This protein binds this small molecule.
Small molecule (SMILES): COc1ccc(-c2nc([C@@H](C)Sc3nc(N)cc(N)n3)c(C)s2)cc1OCCNS(C)(=O)=O

Sequence of chain 1.B:
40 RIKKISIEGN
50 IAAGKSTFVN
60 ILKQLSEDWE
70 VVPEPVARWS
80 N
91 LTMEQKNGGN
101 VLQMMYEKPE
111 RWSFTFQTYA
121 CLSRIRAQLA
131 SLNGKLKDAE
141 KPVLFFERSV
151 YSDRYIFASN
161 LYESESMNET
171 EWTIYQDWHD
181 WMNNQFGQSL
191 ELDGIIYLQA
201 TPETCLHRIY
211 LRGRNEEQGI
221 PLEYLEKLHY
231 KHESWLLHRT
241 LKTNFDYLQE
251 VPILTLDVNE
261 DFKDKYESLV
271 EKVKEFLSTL

Binding-site contacts:
Ligand atom CAM contacts residue SER164 of chain 1.B at 3.7 Å.
Ligand atom SAU contacts residue PHE116 of chain 1.B at 3.5 Å.
Ligand atom NAE contacts residue GLN117 of chain 1.B at 3.2 Å (h-bond).
Ligand atom OAS contacts residue PRO109 of chain 1.B at 3.2 Å.
Ligand atom CAB contacts residue TYR106 of chain 1.B at 3.9 Å (hydrophobic).
Ligand atom OAH contacts residue TYR224 of chain 1.B at 3.2 Å.
Ligand atom SAU contacts residue GLN117 of chain 1.B at 3.7 Å.
Ligand atom NAQ contacts residue TYR224 of chain 1.B at 3.1 Å (h-bond).
Ligand atom NAF contacts residue ARG148 of chain 1.B at 3.4 Å (salt-bridge).
Ligand atom CAD contacts residue PRO221 of chain 1.B at 3.8 Å (hydrophobic).
Ligand atom CBF contacts residue TYR224 of chain 1.B at 4.0 Å (hydrophobic).
Ligand atom NAE contacts residue ASP153 of chain 1.B at 3.1 Å (salt-bridge).
Ligand atom NAE contacts residue PHE157 of chain 1.B at 3.8 Å.
Ligand atom CAC contacts residue TYR224 of chain 1.B at 3.1 Å (hydrophobic).
Ligand atom C5 contacts residue PHE157 of chain 1.B at 3.8 Å (hydrophobic).
Ligand atom CAD contacts residue TYR224 of chain 1.B at 3.8 Å (hydrophobic).
Ligand atom OAG contacts residue PRO221 of chain 1.B at 4.0 Å.
Ligand atom C6 contacts residue GLN117 of chain 1.B at 3.5 Å.
Ligand atom CAB contacts residue LEU102 of chain 1.B at 3.5 Å (hydrophobic).
Ligand atom SAV contacts residue TYR106 of chain 1.B at 3.5 Å.
Ligand atom CAI contacts residue MET105 of chain 1.B at 3.9 Å (hydrophobic).
Ligand atom CAJ contacts residue MET105 of chain 1.B at 4.0 Å (hydrophobic).
Ligand atom C5 contacts residue GLU73 of chain 1.B at 3.7 Å.
Ligand atom CAJ contacts residue PRO109 of chain 1.B at 3.3 Å (hydrophobic).
Ligand atom C6 contacts residue PHE157 of chain 1.B at 3.7 Å (hydrophobic).
Ligand atom N1 contacts residue PHE157 of chain 1.B at 3.3 Å.
Ligand atom N1 contacts residue PHE116 of chain 1.B at 3.5 Å.
Ligand atom C2 contacts residue PHE157 of chain 1.B at 3.8 Å (hydrophobic).
Ligand atom CAN contacts residue TYR224 of chain 1.B at 3.4 Å (hydrophobic).
Ligand atom NAF contacts residue VAL75 of chain 1.B at 3.9 Å.
Ligand atom CBE contacts residue TYR224 of chain 1.B at 3.9 Å (hydrophobic).
Ligand atom N1 contacts residue GLN117 of chain 1.B at 2.7 Å (h-bond).
Ligand atom CAI contacts residue TYR106 of chain 1.B at 3.9 Å (hydrophobic).
Ligand atom NAF contacts residue GLU73 of chain 1.B at 3.0 Å (salt-bridge).
Ligand atom CAC contacts residue PHE157 of chain 1.B at 3.8 Å (hydrophobic).
Ligand atom C2 contacts residue PHE116 of chain 1.B at 3.5 Å (hydrophobic).
Ligand atom CAJ contacts residue TYR106 of chain 1.B at 3.6 Å (hydrophobic).
Ligand atom C2 contacts residue GLN117 of chain 1.B at 3.6 Å.
Ligand atom SAV contacts residue MET105 of chain 1.B at 3.9 Å.
Ligand atom CBB contacts residue PRO109 of chain 1.B at 3.3 Å (hydrophobic).